Sequence of chain 1.B:
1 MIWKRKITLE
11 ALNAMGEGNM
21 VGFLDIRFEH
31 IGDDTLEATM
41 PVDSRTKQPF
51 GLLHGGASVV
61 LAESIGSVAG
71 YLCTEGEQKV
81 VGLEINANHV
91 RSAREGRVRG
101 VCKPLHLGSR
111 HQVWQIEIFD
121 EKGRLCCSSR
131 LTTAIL

Binding-site contacts:
Ligand atom N4P contacts residue HIS89 of chain 1.A at 3.5 Å.
Ligand atom CAP contacts residue VAL90 of chain 1.A at 3.1 Å (hydrophobic).
Ligand atom S1P contacts residue GLN48 of chain 1.A at 3.8 Å.
Ligand atom C5P contacts residue GLY82 of chain 1.B at 3.7 Å.
Ligand atom OCH contacts residue HIS54 of chain 1.A at 3.7 Å.
Ligand atom CCG contacts residue VAL21 of chain 1.B at 3.3 Å (hydrophobic).
Ligand atom O8A contacts residue LEU136 of chain 1.B at 3.2 Å.
Ligand atom N8P contacts residue HIS89 of chain 1.A at 2.8 Å (h-bond).
Ligand atom CCG contacts residue LEU12 of chain 1.B at 2.9 Å (hydrophobic).
Ligand atom C9P contacts residue VAL90 of chain 1.A at 3.2 Å (hydrophobic).
Ligand atom C6P contacts residue HIS89 of chain 1.A at 3.6 Å.
Ligand atom C7P contacts residue HIS89 of chain 1.A at 3.2 Å.
Ligand atom CCF contacts residue LEU12 of chain 1.B at 3.1 Å (hydrophobic).
Ligand atom CBY contacts residue GLN48 of chain 1.A at 3.8 Å.
Ligand atom CBY contacts residue HIS54 of chain 1.A at 3.1 Å.
Ligand atom CBW contacts residue SER67 of chain 1.B at 3.2 Å.
Ligand atom N1A contacts residue ARG94 of chain 1.A at 3.4 Å (salt-bridge).
Ligand atom CEP contacts residue LEU83 of chain 1.B at 3.3 Å (hydrophobic).
Ligand atom C3P contacts residue HIS89 of chain 1.A at 3.6 Å.
Ligand atom OCH contacts residue GLN48 of chain 1.A at 3.4 Å (h-bond).
Ligand atom CCG contacts residue PHE28 of chain 1.B at 3.4 Å (hydrophobic).
Ligand atom C7P contacts residue ARG91 of chain 1.A at 3.6 Å.
Ligand atom N8P contacts residue ARG91 of chain 1.A at 3.5 Å (salt-bridge).
Ligand atom C2P contacts residue GLU63 of chain 1.B at 3.4 Å.
Ligand atom CCE contacts residue LEU12 of chain 1.B at 3.7 Å (hydrophobic).
Ligand atom S1P contacts residue GLY82 of chain 1.B at 3.8 Å.
Ligand atom C5P contacts residue HIS89 of chain 1.A at 3.5 Å.
Ligand atom C6P contacts residue VAL81 of chain 1.B at 3.4 Å (hydrophobic).
Ligand atom OAP contacts residue VAL90 of chain 1.A at 2.7 Å (h-bond).
Ligand atom CCF contacts residue GLY16 of chain 1.B at 3.1 Å.
Ligand atom OCH contacts residue GLY55 of chain 1.A at 2.8 Å (h-bond).
Ligand atom CCG contacts residue GLY16 of chain 1.B at 3.5 Å.
Ligand atom CCB contacts residue PRO49 of chain 1.A at 3.4 Å (hydrophobic).
Ligand atom CCD contacts residue PRO49 of chain 1.A at 3.6 Å (hydrophobic).
Ligand atom CCF contacts residue MET15 of chain 1.B at 3.6 Å (hydrophobic).
Ligand atom N8P contacts residue VAL90 of chain 1.A at 3.2 Å.
Ligand atom N4P contacts residue GLY82 of chain 1.B at 2.8 Å (h-bond).
Ligand atom C3P contacts residue GLY82 of chain 1.B at 3.7 Å.
Ligand atom C6P contacts residue GLY82 of chain 1.B at 3.7 Å.
Ligand atom C2P contacts residue GLY82 of chain 1.B at 3.6 Å.

The protein below binds the small molecule below.
Small molecule (SMILES): CCCCCCCCCC(=O)CSCCNC(=O)CCNC(=O)[C@H](O)C(C)(C)CO[P](=O)(O)O[P](=O)(O)OC[C@H]1O[C@H](n2cnc3c(N)ncnc32)[C@@H](O)[C@H]1OP(=O)(O)O

Sequence of chain 1.A:
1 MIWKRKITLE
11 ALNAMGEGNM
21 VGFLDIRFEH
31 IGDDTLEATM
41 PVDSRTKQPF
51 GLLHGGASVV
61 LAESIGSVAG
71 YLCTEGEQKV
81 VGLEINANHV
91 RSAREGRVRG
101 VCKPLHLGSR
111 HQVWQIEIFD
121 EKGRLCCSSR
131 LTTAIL